Sequence of chain 1.B:
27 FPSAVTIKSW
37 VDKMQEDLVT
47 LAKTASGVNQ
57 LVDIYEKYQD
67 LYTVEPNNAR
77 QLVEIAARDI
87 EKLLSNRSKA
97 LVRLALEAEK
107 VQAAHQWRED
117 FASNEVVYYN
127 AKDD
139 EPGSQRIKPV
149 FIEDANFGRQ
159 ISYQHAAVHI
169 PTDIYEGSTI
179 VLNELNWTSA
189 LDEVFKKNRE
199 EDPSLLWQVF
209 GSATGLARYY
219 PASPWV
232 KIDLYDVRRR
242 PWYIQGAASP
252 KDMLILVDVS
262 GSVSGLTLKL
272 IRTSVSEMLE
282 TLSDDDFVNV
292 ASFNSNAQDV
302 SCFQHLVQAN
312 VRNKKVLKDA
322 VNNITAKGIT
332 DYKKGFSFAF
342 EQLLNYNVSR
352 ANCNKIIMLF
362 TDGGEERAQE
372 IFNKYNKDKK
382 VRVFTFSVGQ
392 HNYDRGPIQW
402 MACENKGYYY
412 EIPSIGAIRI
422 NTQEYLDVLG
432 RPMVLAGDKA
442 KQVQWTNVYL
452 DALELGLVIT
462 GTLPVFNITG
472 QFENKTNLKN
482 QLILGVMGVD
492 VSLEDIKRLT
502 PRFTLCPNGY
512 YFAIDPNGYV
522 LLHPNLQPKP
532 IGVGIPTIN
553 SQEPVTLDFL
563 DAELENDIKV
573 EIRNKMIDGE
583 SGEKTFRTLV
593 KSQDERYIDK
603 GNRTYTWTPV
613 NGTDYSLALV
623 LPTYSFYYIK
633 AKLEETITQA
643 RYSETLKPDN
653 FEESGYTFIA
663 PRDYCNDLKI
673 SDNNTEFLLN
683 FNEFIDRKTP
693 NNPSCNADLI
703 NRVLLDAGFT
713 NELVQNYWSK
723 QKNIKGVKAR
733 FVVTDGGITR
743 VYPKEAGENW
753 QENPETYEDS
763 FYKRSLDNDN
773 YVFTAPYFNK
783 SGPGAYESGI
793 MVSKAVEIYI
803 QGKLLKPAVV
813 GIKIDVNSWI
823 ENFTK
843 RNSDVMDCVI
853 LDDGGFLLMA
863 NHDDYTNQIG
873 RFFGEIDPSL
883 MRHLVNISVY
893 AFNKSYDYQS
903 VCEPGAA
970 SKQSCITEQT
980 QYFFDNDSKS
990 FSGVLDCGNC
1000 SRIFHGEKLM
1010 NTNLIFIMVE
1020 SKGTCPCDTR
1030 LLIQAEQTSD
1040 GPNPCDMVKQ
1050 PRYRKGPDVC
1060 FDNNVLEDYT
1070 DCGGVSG

The protein below binds the small molecule below.
Small molecule (SMILES): CC(=O)N[C@H]1[C@H](O[C@H]2[C@H](O)[C@@H](NC(C)=O)CO[C@@H]2CO)O[C@H](CO)[C@@H](O)[C@@H]1O

Binding-site contacts:
Ligand atom O5 contacts residue ASN613 of chain 1.B at 2.4 Å (h-bond).
Ligand atom C7 contacts residue GLU80 of chain 1.B at 4.5 Å.
Ligand atom C8 contacts residue ALA83 of chain 1.B at 3.7 Å (hydrophobic).
Ligand atom C3 contacts residue ASN613 of chain 1.B at 3.8 Å.
Ligand atom O7 contacts residue ASN613 of chain 1.B at 4.1 Å.
Ligand atom C8 contacts residue PRO611 of chain 1.B at 3.7 Å (hydrophobic).
Ligand atom O7 contacts residue ARG84 of chain 1.B at 4.1 Å.
Ligand atom C1 contacts residue ASN613 of chain 1.B at 1.4 Å.
Ligand atom N2 contacts residue ASN613 of chain 1.B at 2.9 Å (h-bond).
Ligand atom N2 contacts residue PRO611 of chain 1.B at 4.0 Å.
Ligand atom C7 contacts residue PRO611 of chain 1.B at 4.4 Å (hydrophobic).
Ligand atom O3 contacts residue GLU80 of chain 1.B at 4.1 Å.
Ligand atom C8 contacts residue GLU80 of chain 1.B at 4.2 Å.
Ligand atom C2 contacts residue ASN613 of chain 1.B at 2.5 Å.
Ligand atom C8 contacts residue THR610 of chain 1.B at 4.2 Å.
Ligand atom C8 contacts residue ARG84 of chain 1.B at 4.4 Å.
Ligand atom C5 contacts residue ASN613 of chain 1.B at 3.6 Å.
Ligand atom C4 contacts residue ASN613 of chain 1.B at 4.3 Å.
Ligand atom C7 contacts residue ASN613 of chain 1.B at 4.0 Å.